Sequence of chain 1.C:
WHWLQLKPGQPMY

The small molecule below binds the protein below.
Small molecule (SMILES): CC(C)CCC[C@@H](C)[C@H]1CC[C@H]2[C@@H]3CC=C4C[C@@H](OC(=O)CCC(=O)O)CC[C@]4(C)[C@H]3CC[C@]12C

Binding-site contacts:
Ligand atom CAB contacts residue ILE263 of chain 1.D at 4.5 Å (hydrophobic).
Ligand atom CAK contacts residue TRP3 of chain 1.C at 3.8 Å (hydrophobic).
Ligand atom CAT contacts residue TRP1 of chain 1.C at 4.0 Å (hydrophobic).
Ligand atom CAU contacts residue TRP1 of chain 1.C at 4.0 Å (hydrophobic).
Ligand atom CBF contacts residue TRP1 of chain 1.C at 4.2 Å (hydrophobic).
Ligand atom CAV contacts residue HIS2 of chain 1.C at 4.2 Å.
Ligand atom OAF contacts residue TRP3 of chain 1.C at 3.1 Å (h-bond).
Ligand atom CAX contacts residue TRP3 of chain 1.C at 4.2 Å (hydrophobic).
Ligand atom CAQ contacts residue TRP3 of chain 1.C at 4.3 Å (hydrophobic).
Ligand atom CAQ contacts residue ILE209 of chain 1.D at 4.3 Å (hydrophobic).
Ligand atom CAK contacts residue HIS2 of chain 1.C at 4.1 Å.
Ligand atom CAO contacts residue ILE263 of chain 1.D at 4.4 Å (hydrophobic).
Ligand atom CBG contacts residue TYR266 of chain 1.D at 4.2 Å (hydrophobic).
Ligand atom CAV contacts residue TRP1 of chain 1.C at 3.5 Å (hydrophobic).
Ligand atom CBD contacts residue TRP3 of chain 1.C at 4.4 Å (hydrophobic).
Ligand atom CBE contacts residue TRP1 of chain 1.C at 4.2 Å (hydrophobic).
Ligand atom CAK contacts residue TYR266 of chain 1.D at 4.2 Å (hydrophobic).
Ligand atom CBA contacts residue ASN216 of chain 1.D at 4.4 Å.
Ligand atom CAP contacts residue TYR266 of chain 1.D at 4.2 Å (hydrophobic).
Ligand atom CBC contacts residue TRP1 of chain 1.C at 4.3 Å (hydrophobic).
Ligand atom CAI contacts residue TRP3 of chain 1.C at 3.4 Å (hydrophobic).
Ligand atom CAZ contacts residue TRP3 of chain 1.C at 4.3 Å (hydrophobic).
Ligand atom CAA contacts residue ASN216 of chain 1.D at 4.2 Å.
Ligand atom CAI contacts residue HIS2 of chain 1.C at 4.0 Å.
Ligand atom CAN contacts residue ILE263 of chain 1.D at 4.4 Å (hydrophobic).
Ligand atom CAQ contacts residue TYR266 of chain 1.D at 3.6 Å (hydrophobic).
Ligand atom CAZ contacts residue TRP1 of chain 1.C at 4.5 Å (hydrophobic).

Sequence of chain 1.D:
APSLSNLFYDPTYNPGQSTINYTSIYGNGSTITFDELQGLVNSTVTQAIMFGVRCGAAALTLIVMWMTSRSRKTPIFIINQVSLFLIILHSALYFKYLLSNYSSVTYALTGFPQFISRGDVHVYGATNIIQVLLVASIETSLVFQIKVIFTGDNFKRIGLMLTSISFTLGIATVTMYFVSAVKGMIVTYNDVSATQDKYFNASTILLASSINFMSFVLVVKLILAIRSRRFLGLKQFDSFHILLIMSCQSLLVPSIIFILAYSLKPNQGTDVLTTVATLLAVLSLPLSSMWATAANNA